Sequence of chain 1.A:
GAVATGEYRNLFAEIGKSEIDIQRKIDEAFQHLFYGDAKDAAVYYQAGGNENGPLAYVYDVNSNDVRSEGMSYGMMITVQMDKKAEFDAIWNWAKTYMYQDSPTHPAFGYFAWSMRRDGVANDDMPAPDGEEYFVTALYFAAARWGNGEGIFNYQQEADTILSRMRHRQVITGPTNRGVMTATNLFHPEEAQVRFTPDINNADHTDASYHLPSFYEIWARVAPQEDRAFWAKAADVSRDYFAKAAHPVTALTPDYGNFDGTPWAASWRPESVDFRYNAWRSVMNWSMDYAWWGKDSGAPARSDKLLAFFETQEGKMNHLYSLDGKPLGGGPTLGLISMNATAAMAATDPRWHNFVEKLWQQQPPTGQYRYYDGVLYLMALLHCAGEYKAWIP

Binding-site contacts:
Ligand atom C2 contacts residue XYP5 of chain 1.B at 2.7 Å.
Ligand atom O5 contacts residue GOL1 of chain 1.D at 3.5 Å.
Ligand atom O3 contacts residue ARG181 of chain 1.A at 2.9 Å (salt-bridge).
Ligand atom O2 contacts residue THR200 of chain 1.A at 4.4 Å.
Ligand atom O5 contacts residue XYP5 of chain 1.B at 2.6 Å (h-bond).
Ligand atom O4 contacts residue THR200 of chain 1.A at 4.0 Å.
Ligand atom O2 contacts residue TRP117 of chain 1.A at 4.5 Å.
Ligand atom O3 contacts residue MET129 of chain 1.A at 4.1 Å.
Ligand atom C2 contacts residue GOL1 of chain 1.D at 4.4 Å.
Ligand atom O2 contacts residue MET129 of chain 1.A at 3.3 Å.
Ligand atom O4 contacts residue ASN205 of chain 1.A at 3.0 Å (h-bond).
Ligand atom C4 contacts residue GOL1 of chain 1.D at 4.2 Å.
Ligand atom C3 contacts residue ARG181 of chain 1.A at 3.9 Å.
Ligand atom C2 contacts residue ARG181 of chain 1.A at 3.6 Å.
Ligand atom O4 contacts residue ASP202 of chain 1.A at 2.7 Å (salt-bridge).
Ligand atom C5 contacts residue PHE199 of chain 1.A at 3.8 Å (hydrophobic).
Ligand atom C3 contacts residue THR200 of chain 1.A at 3.7 Å.
Ligand atom C4 contacts residue XYP5 of chain 1.B at 4.3 Å.
Ligand atom C4 contacts residue ASN205 of chain 1.A at 4.0 Å.
Ligand atom O2 contacts residue XYP5 of chain 1.B at 3.0 Å (h-bond).
Ligand atom C5 contacts residue GOL1 of chain 1.D at 4.5 Å.
Ligand atom O2 contacts residue ASP127 of chain 1.A at 2.8 Å (salt-bridge).
Ligand atom C5 contacts residue TRP271 of chain 1.A at 3.7 Å (hydrophobic).
Ligand atom O5 contacts residue PHE199 of chain 1.A at 3.9 Å.
Ligand atom C2 contacts residue ASP127 of chain 1.A at 3.6 Å.
Ligand atom O3 contacts residue MET184 of chain 1.A at 3.4 Å.
Ligand atom C2 contacts residue THR200 of chain 1.A at 4.4 Å.
Ligand atom O2 contacts residue ARG181 of chain 1.A at 3.3 Å (salt-bridge).
Ligand atom C3 contacts residue ASP202 of chain 1.A at 3.2 Å.
Ligand atom C1 contacts residue XYP5 of chain 1.B at 1.6 Å.
Ligand atom O3 contacts residue ASP202 of chain 1.A at 2.6 Å (salt-bridge).
Ligand atom C1 contacts residue ASP127 of chain 1.A at 4.2 Å.
Ligand atom C5 contacts residue ASN205 of chain 1.A at 4.2 Å.
Ligand atom C5 contacts residue THR200 of chain 1.A at 4.0 Å.
Ligand atom C1 contacts residue GOL1 of chain 1.D at 3.8 Å.
Ligand atom C4 contacts residue THR200 of chain 1.A at 4.3 Å.
Ligand atom C5 contacts residue XYP5 of chain 1.B at 3.8 Å.
Ligand atom O5 contacts residue TRP271 of chain 1.A at 3.8 Å.
Ligand atom C4 contacts residue ASP202 of chain 1.A at 3.4 Å.
Ligand atom C3 contacts residue XYP5 of chain 1.B at 4.0 Å.

This small molecule binds to this protein.
Small molecule (SMILES): O[C@@H]1[C@@H](O)[C@H](O)OC[C@H]1O